Binding-site contacts:
Ligand atom CM contacts residue LYS74 of chain 1.B at 3.4 Å.
Ligand atom CM contacts residue SER81 of chain 1.A at 3.8 Å.
Ligand atom NE2 contacts residue PHE2 of chain 1.B at 3.1 Å.
Ligand atom CB contacts residue ILE59 of chain 1.C at 4.0 Å (hydrophobic).
Ligand atom CB contacts residue PHE114 of chain 1.B at 3.9 Å (hydrophobic).
Ligand atom OXT contacts residue ALA72 of chain 1.B at 3.9 Å.
Ligand atom CD2 contacts residue PYR1 of chain 1.B at 4.0 Å.
Ligand atom C contacts residue PYR1 of chain 1.B at 3.5 Å.
Ligand atom O contacts residue GLU116 of chain 1.B at 3.1 Å (salt-bridge).
Ligand atom CM contacts residue ALA80 of chain 1.A at 3.3 Å (hydrophobic).
Ligand atom ND1 contacts residue PHE2 of chain 1.B at 4.0 Å.
Ligand atom CB contacts residue LYS74 of chain 1.B at 4.1 Å.
Ligand atom CM contacts residue ALA72 of chain 1.B at 3.9 Å (hydrophobic).
Ligand atom ND1 contacts residue TYR62 of chain 1.C at 4.0 Å.
Ligand atom O contacts residue PYR1 of chain 1.B at 4.0 Å.
Ligand atom CE1 contacts residue SER81 of chain 1.A at 3.7 Å.
Ligand atom N contacts residue PYR1 of chain 1.B at 1.3 Å.
Ligand atom CA contacts residue PYR1 of chain 1.B at 2.4 Å.
Ligand atom N contacts residue PHE2 of chain 1.B at 3.6 Å (h-bond).
Ligand atom C contacts residue PHE114 of chain 1.B at 3.6 Å (hydrophobic).
Ligand atom CM contacts residue GLU116 of chain 1.B at 3.6 Å.
Ligand atom CE1 contacts residue PHE2 of chain 1.B at 3.4 Å (hydrophobic).
Ligand atom ND1 contacts residue SER81 of chain 1.A at 2.6 Å (h-bond).
Ligand atom NE2 contacts residue ASP63 of chain 1.C at 2.9 Å (salt-bridge).
Ligand atom CD2 contacts residue PHE2 of chain 1.B at 3.6 Å (hydrophobic).
Ligand atom OXT contacts residue GLU116 of chain 1.B at 3.2 Å (salt-bridge).
Ligand atom O contacts residue PHE114 of chain 1.B at 2.9 Å (h-bond).
Ligand atom CA contacts residue SER81 of chain 1.A at 3.4 Å.
Ligand atom CD2 contacts residue PHE114 of chain 1.B at 3.8 Å (hydrophobic).
Ligand atom CB contacts residue PYR1 of chain 1.B at 3.5 Å.
Ligand atom O contacts residue VAL115 of chain 1.B at 3.4 Å.
Ligand atom CG contacts residue PYR1 of chain 1.B at 3.6 Å.
Ligand atom CE1 contacts residue ASP63 of chain 1.C at 3.3 Å.
Ligand atom CB contacts residue SER81 of chain 1.A at 3.2 Å.
Ligand atom CG contacts residue SER81 of chain 1.A at 3.2 Å.
Ligand atom N contacts residue PHE114 of chain 1.B at 2.8 Å (h-bond).
Ligand atom CM contacts residue ASN73 of chain 1.B at 3.7 Å.
Ligand atom CE1 contacts residue GLU66 of chain 1.C at 3.5 Å.
Ligand atom C contacts residue GLU116 of chain 1.B at 4.0 Å.
Ligand atom CA contacts residue PHE114 of chain 1.B at 3.6 Å (hydrophobic).

Sequence of chain 1.A:
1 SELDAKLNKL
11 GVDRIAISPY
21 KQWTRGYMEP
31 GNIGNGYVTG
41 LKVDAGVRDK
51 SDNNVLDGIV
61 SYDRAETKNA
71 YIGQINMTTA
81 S

This protein binds this small molecule.
Small molecule (SMILES): COC(=O)[C@@H](N)Cc1c[nH]c[nH+]1

Sequence of chain 1.C:
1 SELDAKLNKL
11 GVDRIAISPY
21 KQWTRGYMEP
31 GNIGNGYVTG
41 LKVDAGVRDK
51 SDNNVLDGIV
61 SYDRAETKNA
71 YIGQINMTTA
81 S

Sequence of chain 1.B:
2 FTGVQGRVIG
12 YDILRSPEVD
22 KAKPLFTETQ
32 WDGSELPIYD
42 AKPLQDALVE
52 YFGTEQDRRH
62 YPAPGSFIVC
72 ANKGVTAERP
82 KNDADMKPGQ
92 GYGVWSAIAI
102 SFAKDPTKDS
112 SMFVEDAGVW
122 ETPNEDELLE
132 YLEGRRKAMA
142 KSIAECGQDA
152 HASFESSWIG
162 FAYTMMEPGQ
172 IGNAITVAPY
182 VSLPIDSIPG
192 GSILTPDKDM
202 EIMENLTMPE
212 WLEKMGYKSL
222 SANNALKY